A small-molecule ligand and the protein it binds are described below.
Small molecule (SMILES): NC(=[NH2+])NCCC[C@H](N)C(=O)O

Binding-site contacts:
Ligand atom CG contacts residue GLU296 of chain 1.B at 3.3 Å.
Ligand atom C contacts residue GLU296 of chain 1.B at 3.8 Å.
Ligand atom NH2 contacts residue GLU296 of chain 1.B at 2.8 Å (salt-bridge).
Ligand atom CZ contacts residue HEM1 of chain 1.G at 3.9 Å.
Ligand atom CB contacts residue PRO269 of chain 1.B at 4.2 Å (hydrophobic).
Ligand atom CZ contacts residue TRP291 of chain 1.B at 3.8 Å (hydrophobic).
Ligand atom O contacts residue ASP301 of chain 1.B at 2.7 Å (salt-bridge).
Ligand atom CA contacts residue GLN182 of chain 1.B at 3.2 Å.
Ligand atom NE contacts residue PRO269 of chain 1.B at 4.0 Å.
Ligand atom NE contacts residue GLU296 of chain 1.B at 2.9 Å (salt-bridge).
Ligand atom NH1 contacts residue TRP291 of chain 1.B at 4.2 Å.
Ligand atom C contacts residue ASP301 of chain 1.B at 3.5 Å.
Ligand atom NH2 contacts residue PRO269 of chain 1.B at 4.2 Å.
Ligand atom N contacts residue GLU296 of chain 1.B at 2.7 Å (salt-bridge).
Ligand atom CZ contacts residue GLU296 of chain 1.B at 3.6 Å.
Ligand atom O contacts residue TYR292 of chain 1.B at 3.1 Å.
Ligand atom NH2 contacts residue HEM1 of chain 1.G at 3.4 Å.
Ligand atom CG contacts residue VAL271 of chain 1.B at 4.0 Å (hydrophobic).
Ligand atom OXT contacts residue GLN182 of chain 1.B at 2.7 Å (h-bond).
Ligand atom CA contacts residue GLU296 of chain 1.B at 3.2 Å.
Ligand atom CD contacts residue VAL271 of chain 1.B at 4.0 Å (hydrophobic).
Ligand atom CG contacts residue HEM1 of chain 1.G at 3.8 Å.
Ligand atom CA contacts residue HEM1 of chain 1.G at 4.0 Å.
Ligand atom CZ contacts residue PRO269 of chain 1.B at 4.0 Å (hydrophobic).
Ligand atom CB contacts residue GLU296 of chain 1.B at 2.9 Å.
Ligand atom CG contacts residue GLN182 of chain 1.B at 4.1 Å.
Ligand atom OXT contacts residue ASP301 of chain 1.B at 3.6 Å.
Ligand atom CB contacts residue GLN182 of chain 1.B at 3.4 Å.
Ligand atom NH2 contacts residue TYR292 of chain 1.B at 4.0 Å.
Ligand atom OXT contacts residue TYR266 of chain 1.B at 3.7 Å.
Ligand atom NH2 contacts residue TRP291 of chain 1.B at 2.8 Å (h-bond).
Ligand atom CB contacts residue TYR292 of chain 1.B at 3.8 Å (hydrophobic).
Ligand atom OXT contacts residue TYR292 of chain 1.B at 3.0 Å (h-bond).
Ligand atom O contacts residue GLU296 of chain 1.B at 3.4 Å.
Ligand atom C contacts residue GLN182 of chain 1.B at 3.4 Å.
Ligand atom N contacts residue HEM1 of chain 1.G at 2.8 Å (h-bond).
Ligand atom CD contacts residue GLU296 of chain 1.B at 3.7 Å.
Ligand atom C contacts residue TYR292 of chain 1.B at 3.4 Å (hydrophobic).
Ligand atom NH1 contacts residue HEM1 of chain 1.G at 3.3 Å (h-bond).
Ligand atom CA contacts residue TYR292 of chain 1.B at 4.2 Å (hydrophobic).

Sequence of chain 1.B:
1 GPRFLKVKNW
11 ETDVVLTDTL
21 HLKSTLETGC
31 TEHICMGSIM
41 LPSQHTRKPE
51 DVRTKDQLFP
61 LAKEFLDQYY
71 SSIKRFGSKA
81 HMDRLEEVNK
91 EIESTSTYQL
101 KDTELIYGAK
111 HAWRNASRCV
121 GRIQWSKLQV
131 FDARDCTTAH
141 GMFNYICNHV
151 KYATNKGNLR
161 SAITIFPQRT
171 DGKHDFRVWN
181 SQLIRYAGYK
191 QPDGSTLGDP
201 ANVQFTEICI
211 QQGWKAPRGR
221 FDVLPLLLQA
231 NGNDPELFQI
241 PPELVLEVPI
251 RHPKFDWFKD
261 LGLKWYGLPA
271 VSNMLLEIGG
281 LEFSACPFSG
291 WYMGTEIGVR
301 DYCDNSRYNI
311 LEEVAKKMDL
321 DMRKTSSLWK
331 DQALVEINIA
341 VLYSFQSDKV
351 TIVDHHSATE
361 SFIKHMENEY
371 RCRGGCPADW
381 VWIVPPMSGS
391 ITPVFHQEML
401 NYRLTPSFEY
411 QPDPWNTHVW